Sequence of chain 3.B:
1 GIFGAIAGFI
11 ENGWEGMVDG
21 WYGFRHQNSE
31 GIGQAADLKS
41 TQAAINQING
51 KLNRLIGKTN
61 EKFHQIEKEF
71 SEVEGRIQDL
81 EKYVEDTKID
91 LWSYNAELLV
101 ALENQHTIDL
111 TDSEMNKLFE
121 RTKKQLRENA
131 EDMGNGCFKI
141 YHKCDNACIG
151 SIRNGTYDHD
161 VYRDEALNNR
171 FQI

Sequence of chain 3.A:
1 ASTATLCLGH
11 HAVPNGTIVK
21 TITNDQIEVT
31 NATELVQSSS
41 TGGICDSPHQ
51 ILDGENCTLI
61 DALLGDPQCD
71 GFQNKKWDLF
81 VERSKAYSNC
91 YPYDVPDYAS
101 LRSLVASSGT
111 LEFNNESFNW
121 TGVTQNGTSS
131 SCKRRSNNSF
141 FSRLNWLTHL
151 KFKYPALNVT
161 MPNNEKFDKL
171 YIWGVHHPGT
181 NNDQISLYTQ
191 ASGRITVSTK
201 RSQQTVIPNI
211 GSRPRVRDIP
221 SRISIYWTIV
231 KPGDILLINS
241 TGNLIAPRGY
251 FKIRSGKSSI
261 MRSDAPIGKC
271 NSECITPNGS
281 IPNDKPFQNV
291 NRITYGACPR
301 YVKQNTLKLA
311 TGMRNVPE

The protein below binds the small molecule below.
Small molecule (SMILES): CC(=O)N[C@H]1[C@@H](O[C@H]2[C@H](O)[C@@H](NC(C)=O)CO[C@@H]2CO)O[C@H](CO)[C@@H](O)[C@@H]1O

Binding-site contacts:
Ligand atom C3 contacts residue ASN278 of chain 3.A at 3.8 Å.
Ligand atom O6 contacts residue GLU69 of chain 3.B at 3.4 Å (salt-bridge).
Ligand atom C4 contacts residue ASN278 of chain 3.A at 4.3 Å.
Ligand atom C6 contacts residue ASN291 of chain 3.A at 4.2 Å.
Ligand atom C2 contacts residue ASN278 of chain 3.A at 2.5 Å.
Ligand atom C7 contacts residue ASN278 of chain 3.A at 3.1 Å.
Ligand atom C3 contacts residue VAL290 of chain 3.A at 4.0 Å (hydrophobic).
Ligand atom C8 contacts residue ARG292 of chain 3.A at 4.2 Å.
Ligand atom C8 contacts residue SER38 of chain 3.A at 3.8 Å.
Ligand atom O5 contacts residue ASN291 of chain 3.A at 3.8 Å.
Ligand atom C1 contacts residue ASN278 of chain 3.A at 1.4 Å.
Ligand atom C1 contacts residue ASN291 of chain 3.A at 4.0 Å.
Ligand atom N2 contacts residue VAL290 of chain 3.A at 3.4 Å (h-bond).
Ligand atom C8 contacts residue ASN278 of chain 3.A at 4.3 Å.
Ligand atom O5 contacts residue ASN278 of chain 3.A at 2.4 Å (h-bond).
Ligand atom C5 contacts residue ASN291 of chain 3.A at 3.7 Å.
Ligand atom O7 contacts residue ASN278 of chain 3.A at 3.0 Å (h-bond).
Ligand atom N2 contacts residue ASN278 of chain 3.A at 2.9 Å (h-bond).
Ligand atom O6 contacts residue ASN291 of chain 3.A at 3.5 Å (h-bond).
Ligand atom C8 contacts residue VAL290 of chain 3.A at 4.1 Å (hydrophobic).
Ligand atom C7 contacts residue VAL290 of chain 3.A at 4.3 Å (hydrophobic).
Ligand atom C2 contacts residue VAL290 of chain 3.A at 3.8 Å (hydrophobic).
Ligand atom C5 contacts residue ASN278 of chain 3.A at 3.7 Å.
Ligand atom C1 contacts residue VAL290 of chain 3.A at 3.6 Å (hydrophobic).